Binding-site contacts:
Ligand atom C9 contacts residue HIS244 of chain 1.B at 3.8 Å.
Ligand atom C11 contacts residue LEU264 of chain 1.B at 3.7 Å (hydrophobic).
Ligand atom C26 contacts residue LEU50 of chain 1.B at 3.7 Å (hydrophobic).
Ligand atom O2 contacts residue TYR268 of chain 1.B at 2.6 Å (h-bond).
Ligand atom O1 contacts residue THR84 of chain 1.B at 3.2 Å.
Ligand atom O2 contacts residue MET248 of chain 1.B at 3.9 Å.
Ligand atom C22 contacts residue ILE121 of chain 1.B at 3.7 Å (hydrophobic).
Ligand atom C19 contacts residue VAL136 of chain 1.B at 3.8 Å (hydrophobic).
Ligand atom C16 contacts residue THR83 of chain 1.B at 3.5 Å.
Ligand atom O1 contacts residue LEU264 of chain 1.B at 3.5 Å.
Ligand atom C12 contacts residue HIS118 of chain 1.B at 3.4 Å.
Ligand atom O4 contacts residue VAL143 of chain 1.B at 3.8 Å.
Ligand atom C12 contacts residue HIS244 of chain 1.B at 3.6 Å.
Ligand atom C10 contacts residue THR84 of chain 1.B at 3.5 Å.
Ligand atom C2 contacts residue LYS162 of chain 1.B at 3.6 Å.
Ligand atom C11 contacts residue MET248 of chain 1.B at 3.7 Å (hydrophobic).
Ligand atom C6 contacts residue CYS80 of chain 1.B at 3.6 Å (hydrophobic).
Ligand atom O2 contacts residue HIS118 of chain 1.B at 3.3 Å (h-bond).
Ligand atom O1 contacts residue TYR268 of chain 1.B at 3.4 Å (h-bond).
Ligand atom C21 contacts residue THR83 of chain 1.B at 3.9 Å.
Ligand atom C2 contacts residue ILE159 of chain 1.B at 3.6 Å (hydrophobic).
Ligand atom C20 contacts residue VAL136 of chain 1.B at 3.8 Å (hydrophobic).
Ligand atom C24 contacts residue TRP59 of chain 1.B at 3.8 Å (hydrophobic).
Ligand atom C25 contacts residue VAL76 of chain 1.B at 3.6 Å (hydrophobic).
Ligand atom O3 contacts residue THR83 of chain 1.B at 3.8 Å.
Ligand atom O contacts residue CYS80 of chain 1.B at 3.6 Å (h-bond).
Ligand atom C3 contacts residue LEU125 of chain 1.B at 3.7 Å (hydrophobic).
Ligand atom C9 contacts residue THR84 of chain 1.B at 3.8 Å.
Ligand atom O1 contacts residue HIS118 of chain 1.B at 2.7 Å (h-bond).
Ligand atom O4 contacts residue VAL76 of chain 1.B at 3.9 Å.
Ligand atom C24 contacts residue ARG79 of chain 1.B at 3.7 Å.
Ligand atom C21 contacts residue THR84 of chain 1.B at 3.8 Å.
Ligand atom C17 contacts residue CYS80 of chain 1.B at 3.8 Å (hydrophobic).
Ligand atom C8 contacts residue CYS80 of chain 1.B at 3.7 Å (hydrophobic).
Ligand atom C26 contacts residue TRP59 of chain 1.B at 3.9 Å (hydrophobic).
Ligand atom C1 contacts residue ILE159 of chain 1.B at 3.8 Å (hydrophobic).
Ligand atom C18 contacts residue CYS80 of chain 1.B at 3.8 Å (hydrophobic).
Ligand atom C25 contacts residue VAL143 of chain 1.B at 3.9 Å (hydrophobic).
Ligand atom O2 contacts residue HIS244 of chain 1.B at 2.4 Å (h-bond).
Ligand atom C12 contacts residue TYR268 of chain 1.B at 3.2 Å (hydrophobic).

This protein binds this small molecule.
Small molecule (SMILES): CC(C)N(Cc1ccccc1OCCCCCC(=O)O)C(=O)c1ccc(-c2ccoc2)cc1

Sequence of chain 1.B:
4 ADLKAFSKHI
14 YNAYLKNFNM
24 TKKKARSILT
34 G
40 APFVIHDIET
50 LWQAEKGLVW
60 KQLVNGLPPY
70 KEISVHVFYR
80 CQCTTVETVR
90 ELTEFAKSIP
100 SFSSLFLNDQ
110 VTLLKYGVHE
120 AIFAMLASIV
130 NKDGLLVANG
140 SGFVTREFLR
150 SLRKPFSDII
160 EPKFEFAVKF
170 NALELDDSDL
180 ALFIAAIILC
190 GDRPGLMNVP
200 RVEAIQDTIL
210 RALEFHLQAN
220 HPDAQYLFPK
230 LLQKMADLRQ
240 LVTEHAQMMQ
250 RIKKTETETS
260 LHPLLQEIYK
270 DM